Sequence of chain 1.C:
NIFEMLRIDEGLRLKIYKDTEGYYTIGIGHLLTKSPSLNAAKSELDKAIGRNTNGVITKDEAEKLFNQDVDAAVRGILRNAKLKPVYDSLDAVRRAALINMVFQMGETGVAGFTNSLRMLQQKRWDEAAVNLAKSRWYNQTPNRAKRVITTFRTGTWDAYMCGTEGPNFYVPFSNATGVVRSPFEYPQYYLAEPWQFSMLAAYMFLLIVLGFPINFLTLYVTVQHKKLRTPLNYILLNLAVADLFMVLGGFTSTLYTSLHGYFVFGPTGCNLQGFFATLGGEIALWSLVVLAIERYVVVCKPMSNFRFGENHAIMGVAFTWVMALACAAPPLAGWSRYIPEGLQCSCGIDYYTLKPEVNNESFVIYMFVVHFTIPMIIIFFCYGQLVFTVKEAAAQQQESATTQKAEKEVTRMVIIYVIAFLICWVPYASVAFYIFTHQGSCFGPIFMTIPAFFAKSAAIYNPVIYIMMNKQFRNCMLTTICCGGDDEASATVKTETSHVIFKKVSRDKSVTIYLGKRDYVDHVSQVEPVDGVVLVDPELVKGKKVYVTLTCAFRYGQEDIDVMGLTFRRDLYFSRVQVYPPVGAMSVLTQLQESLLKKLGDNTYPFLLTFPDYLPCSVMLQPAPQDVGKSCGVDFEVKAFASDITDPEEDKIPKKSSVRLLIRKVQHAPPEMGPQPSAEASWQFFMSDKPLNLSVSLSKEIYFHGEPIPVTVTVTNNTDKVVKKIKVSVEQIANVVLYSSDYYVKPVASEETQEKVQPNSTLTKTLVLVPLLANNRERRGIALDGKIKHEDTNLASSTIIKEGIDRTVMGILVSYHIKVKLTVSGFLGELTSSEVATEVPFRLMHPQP

A small-molecule ligand and the protein it binds are described below.
Small molecule (SMILES): CC(=O)N[C@H]1[C@H](O[C@H]2[C@H](O)[C@@H](NC(C)=O)CO[C@@H]2CO)O[C@H](CO)[C@@H](O)[C@@H]1O

Binding-site contacts:
Ligand atom C8 contacts residue SER182 of chain 1.C at 4.0 Å.
Ligand atom C8 contacts residue VAL180 of chain 1.C at 3.6 Å (hydrophobic).
Ligand atom N2 contacts residue VAL180 of chain 1.C at 3.2 Å (h-bond).
Ligand atom O5 contacts residue ASN175 of chain 1.C at 2.4 Å (h-bond).
Ligand atom C4 contacts residue ASN175 of chain 1.C at 4.2 Å.
Ligand atom C6 contacts residue GLY178 of chain 1.C at 3.8 Å.
Ligand atom N2 contacts residue ARG181 of chain 1.C at 4.3 Å.
Ligand atom N2 contacts residue ASN175 of chain 1.C at 3.0 Å (h-bond).
Ligand atom O5 contacts residue GLY178 of chain 1.C at 4.2 Å.
Ligand atom O4 contacts residue ARG181 of chain 1.C at 3.7 Å.
Ligand atom C2 contacts residue ASN175 of chain 1.C at 2.5 Å.
Ligand atom C5 contacts residue GLY178 of chain 1.C at 3.8 Å.
Ligand atom C5 contacts residue ASN175 of chain 1.C at 3.7 Å.
Ligand atom C7 contacts residue VAL180 of chain 1.C at 3.9 Å (hydrophobic).
Ligand atom C4 contacts residue ARG181 of chain 1.C at 4.4 Å.
Ligand atom C2 contacts residue VAL180 of chain 1.C at 3.7 Å (hydrophobic).
Ligand atom C3 contacts residue ASN175 of chain 1.C at 3.8 Å.
Ligand atom C5 contacts residue ARG181 of chain 1.C at 4.3 Å.
Ligand atom C1 contacts residue ASN175 of chain 1.C at 1.5 Å.
Ligand atom C7 contacts residue ARG181 of chain 1.C at 4.4 Å.
Ligand atom C3 contacts residue VAL180 of chain 1.C at 3.6 Å (hydrophobic).
Ligand atom C8 contacts residue ARG181 of chain 1.C at 3.8 Å.
Ligand atom C5 contacts residue VAL180 of chain 1.C at 4.2 Å (hydrophobic).
Ligand atom C8 contacts residue PHE169 of chain 1.C at 4.5 Å (hydrophobic).
Ligand atom O5 contacts residue VAL180 of chain 1.C at 4.4 Å.
Ligand atom O6 contacts residue GLY178 of chain 1.C at 4.2 Å.
Ligand atom C7 contacts residue ASN175 of chain 1.C at 4.3 Å.
Ligand atom O6 contacts residue ARG181 of chain 1.C at 3.9 Å.
Ligand atom C4 contacts residue VAL180 of chain 1.C at 4.4 Å (hydrophobic).
Ligand atom C1 contacts residue VAL180 of chain 1.C at 3.6 Å (hydrophobic).